This protein binds this small molecule.
Small molecule (SMILES): CC(C)CCC[C@@H](C)[C@H]1CC[C@H]2[C@@H]3CC=C4C[C@@H](O)CC[C@]4(C)[C@H]3CC[C@]12C

Sequence of chain 1.B:
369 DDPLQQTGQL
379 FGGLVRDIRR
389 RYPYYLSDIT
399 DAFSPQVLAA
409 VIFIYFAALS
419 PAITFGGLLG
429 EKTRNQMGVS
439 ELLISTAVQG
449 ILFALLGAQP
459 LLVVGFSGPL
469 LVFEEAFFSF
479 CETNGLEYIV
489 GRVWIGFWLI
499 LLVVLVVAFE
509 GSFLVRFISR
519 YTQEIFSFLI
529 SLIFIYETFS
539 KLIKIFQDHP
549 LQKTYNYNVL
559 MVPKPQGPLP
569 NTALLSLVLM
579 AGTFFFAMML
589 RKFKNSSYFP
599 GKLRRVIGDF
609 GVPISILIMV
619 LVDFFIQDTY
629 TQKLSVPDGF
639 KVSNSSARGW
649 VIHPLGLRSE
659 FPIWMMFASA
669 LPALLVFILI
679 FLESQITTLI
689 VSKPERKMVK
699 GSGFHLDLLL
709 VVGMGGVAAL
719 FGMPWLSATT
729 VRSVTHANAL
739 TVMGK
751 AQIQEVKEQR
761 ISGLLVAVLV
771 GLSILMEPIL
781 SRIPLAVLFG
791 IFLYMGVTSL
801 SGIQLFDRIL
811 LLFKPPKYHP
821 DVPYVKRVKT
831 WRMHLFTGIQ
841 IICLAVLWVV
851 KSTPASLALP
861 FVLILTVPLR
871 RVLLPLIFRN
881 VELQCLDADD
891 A

Binding-site contacts:
Ligand atom C10 contacts residue PHE638 of chain 1.B at 4.5 Å (hydrophobic).
Ligand atom C22 contacts residue ILE449 of chain 1.B at 4.2 Å (hydrophobic).
Ligand atom C11 contacts residue PHE638 of chain 1.B at 4.3 Å (hydrophobic).
Ligand atom C23 contacts residue ILE449 of chain 1.B at 4.0 Å (hydrophobic).
Ligand atom C7 contacts residue ILE442 of chain 1.B at 4.0 Å (hydrophobic).
Ligand atom C3 contacts residue PHE638 of chain 1.B at 3.9 Å (hydrophobic).
Ligand atom C21 contacts residue LEU772 of chain 1.B at 3.5 Å (hydrophobic).
Ligand atom C23 contacts residue VAL768 of chain 1.B at 4.4 Å (hydrophobic).
Ligand atom C21 contacts residue GLY771 of chain 1.B at 3.8 Å.
Ligand atom C6 contacts residue TRP648 of chain 1.B at 4.3 Å (hydrophobic).
Ligand atom C26 contacts residue ILE449 of chain 1.B at 4.1 Å (hydrophobic).
Ligand atom C12 contacts residue PHE638 of chain 1.B at 4.0 Å (hydrophobic).
Ligand atom O1 contacts residue TRP648 of chain 1.B at 3.6 Å (h-bond).
Ligand atom C1 contacts residue PHE638 of chain 1.B at 4.0 Å (hydrophobic).
Ligand atom C3 contacts residue TRP648 of chain 1.B at 3.6 Å (hydrophobic).
Ligand atom C15 contacts residue VAL446 of chain 1.B at 4.1 Å (hydrophobic).
Ligand atom C16 contacts residue VAL446 of chain 1.B at 4.1 Å (hydrophobic).
Ligand atom C26 contacts residue VAL768 of chain 1.B at 4.0 Å (hydrophobic).
Ligand atom C17 contacts residue PHE638 of chain 1.B at 4.4 Å (hydrophobic).
Ligand atom C27 contacts residue VAL768 of chain 1.B at 3.9 Å (hydrophobic).
Ligand atom C9 contacts residue PHE638 of chain 1.B at 4.0 Å (hydrophobic).
Ligand atom C4 contacts residue TRP648 of chain 1.B at 3.6 Å (hydrophobic).
Ligand atom C2 contacts residue PHE638 of chain 1.B at 4.4 Å (hydrophobic).
Ligand atom C22 contacts residue GLY771 of chain 1.B at 4.4 Å.
Ligand atom C5 contacts residue TRP648 of chain 1.B at 4.5 Å (hydrophobic).
Ligand atom C14 contacts residue PHE638 of chain 1.B at 4.2 Å (hydrophobic).
Ligand atom C15 contacts residue ILE442 of chain 1.B at 3.7 Å (hydrophobic).